A small-molecule ligand and the protein it binds are described below.
Small molecule (SMILES): CC(C)C[C@H](NC(=O)[C@H](CCc1ccccc1)NC(=O)CN1CCOCC1)C(=O)N[C@@H](Cc1ccccc1)C(=O)N[C@@H](CC(C)C)[C@@H](O)[C@H](C)CO

Binding-site contacts:
Ligand atom O40 contacts residue THR21 of chain 1.BA at 3.1 Å (h-bond).
Ligand atom O9 contacts residue THR22 of chain 1.BA at 3.7 Å.
Ligand atom C46 contacts residue THR20 of chain 1.BA at 3.5 Å.
Ligand atom N41 contacts residue GLY47 of chain 1.BA at 2.9 Å (h-bond).
Ligand atom C47 contacts residue THR1 of chain 1.BA at 1.4 Å.
Ligand atom C43 contacts residue THR1 of chain 1.BA at 2.8 Å.
Ligand atom C34 contacts residue GLY47 of chain 1.BA at 3.4 Å.
Ligand atom C58 contacts residue SER168 of chain 1.BA at 3.5 Å.
Ligand atom N41 contacts residue THR1 of chain 1.BA at 3.7 Å.
Ligand atom C58 contacts residue THR21 of chain 1.BA at 3.7 Å.
Ligand atom C59 contacts residue SER129 of chain 1.BA at 3.6 Å.
Ligand atom C27 contacts residue THR22 of chain 1.BA at 3.0 Å.
Ligand atom C44 contacts residue THR1 of chain 1.BA at 3.6 Å.
Ligand atom C24 contacts residue THR20 of chain 1.BA at 3.8 Å.
Ligand atom C26 contacts residue SER118 of chain 1.V at 3.4 Å.
Ligand atom C42 contacts residue GLY47 of chain 1.BA at 3.7 Å.
Ligand atom C26 contacts residue HIS114 of chain 1.V at 3.6 Å.
Ligand atom O48 contacts residue SER46 of chain 1.BA at 3.6 Å.
Ligand atom C45 contacts residue ARG45 of chain 1.BA at 3.5 Å.
Ligand atom O60 contacts residue THR1 of chain 1.BA at 3.0 Å (h-bond).
Ligand atom O21 contacts residue THR22 of chain 1.BA at 3.7 Å.
Ligand atom O48 contacts residue GLY47 of chain 1.BA at 2.9 Å (h-bond).
Ligand atom C59 contacts residue THR1 of chain 1.BA at 2.5 Å.
Ligand atom O21 contacts residue THR21 of chain 1.BA at 3.7 Å.
Ligand atom C39 contacts residue GLY47 of chain 1.BA at 3.6 Å.
Ligand atom C43 contacts residue GLY47 of chain 1.BA at 3.3 Å.
Ligand atom C28 contacts residue THR21 of chain 1.BA at 3.7 Å.
Ligand atom C31 contacts residue GLY47 of chain 1.BA at 3.4 Å.
Ligand atom C34 contacts residue SER48 of chain 1.BA at 3.8 Å.
Ligand atom O40 contacts residue THR20 of chain 1.BA at 3.5 Å.
Ligand atom N4 contacts residue THR22 of chain 1.BA at 3.8 Å.
Ligand atom C51 contacts residue THR1 of chain 1.BA at 1.5 Å.
Ligand atom O29 contacts residue ALA49 of chain 1.BA at 3.2 Å (h-bond).
Ligand atom O48 contacts residue THR1 of chain 1.BA at 2.3 Å (h-bond).
Ligand atom O60 contacts residue SER129 of chain 1.BA at 3.7 Å.
Ligand atom C58 contacts residue THR1 of chain 1.BA at 2.5 Å.
Ligand atom C42 contacts residue THR1 of chain 1.BA at 2.3 Å.
Ligand atom N30 contacts residue THR21 of chain 1.BA at 3.0 Å (h-bond).
Ligand atom C23 contacts residue THR21 of chain 1.BA at 3.4 Å.
Ligand atom C13 contacts residue HIS116 of chain 1.V at 3.6 Å.

Sequence of chain 1.BA:
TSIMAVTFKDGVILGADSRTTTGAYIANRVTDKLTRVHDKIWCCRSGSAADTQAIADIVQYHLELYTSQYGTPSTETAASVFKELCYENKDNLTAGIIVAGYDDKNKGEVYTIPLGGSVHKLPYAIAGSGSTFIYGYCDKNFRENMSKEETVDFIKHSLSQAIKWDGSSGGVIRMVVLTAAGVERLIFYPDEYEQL

Sequence of chain 1.V:
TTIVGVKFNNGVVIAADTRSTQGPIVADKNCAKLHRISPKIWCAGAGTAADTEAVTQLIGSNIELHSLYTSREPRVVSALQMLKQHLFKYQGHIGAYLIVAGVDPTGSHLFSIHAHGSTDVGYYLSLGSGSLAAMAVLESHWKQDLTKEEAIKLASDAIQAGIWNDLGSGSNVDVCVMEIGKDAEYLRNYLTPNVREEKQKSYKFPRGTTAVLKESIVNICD